Sequence of chain 40.A:
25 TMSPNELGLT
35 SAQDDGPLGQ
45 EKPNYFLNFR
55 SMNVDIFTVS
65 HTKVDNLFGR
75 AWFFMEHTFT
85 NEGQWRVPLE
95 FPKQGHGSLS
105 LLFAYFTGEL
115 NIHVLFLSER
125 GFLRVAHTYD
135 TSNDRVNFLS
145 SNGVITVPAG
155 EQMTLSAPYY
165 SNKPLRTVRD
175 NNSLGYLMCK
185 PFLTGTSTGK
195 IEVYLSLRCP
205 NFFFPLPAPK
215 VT

Sequence of chain 38.B:
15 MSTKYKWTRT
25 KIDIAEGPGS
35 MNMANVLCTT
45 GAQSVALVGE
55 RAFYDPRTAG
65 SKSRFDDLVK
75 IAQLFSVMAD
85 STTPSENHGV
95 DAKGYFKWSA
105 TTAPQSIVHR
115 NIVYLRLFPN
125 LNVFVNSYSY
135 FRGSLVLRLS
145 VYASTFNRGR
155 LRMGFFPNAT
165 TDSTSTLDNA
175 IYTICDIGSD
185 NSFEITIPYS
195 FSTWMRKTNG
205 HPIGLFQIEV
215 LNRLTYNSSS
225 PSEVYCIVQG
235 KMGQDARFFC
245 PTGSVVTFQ

Sequence of chain 37.B:
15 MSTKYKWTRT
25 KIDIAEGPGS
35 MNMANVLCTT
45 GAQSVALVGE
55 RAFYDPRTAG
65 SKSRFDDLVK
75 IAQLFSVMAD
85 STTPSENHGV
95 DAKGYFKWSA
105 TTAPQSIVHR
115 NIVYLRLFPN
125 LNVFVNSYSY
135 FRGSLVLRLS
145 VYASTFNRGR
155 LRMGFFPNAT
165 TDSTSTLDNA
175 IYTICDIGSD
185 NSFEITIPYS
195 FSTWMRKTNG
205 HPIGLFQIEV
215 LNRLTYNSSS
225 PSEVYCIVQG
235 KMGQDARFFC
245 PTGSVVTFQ

Binding-site contacts:
Ligand atom O2' contacts residue THR17 of chain 38.B at 2.8 Å.
Ligand atom O2' contacts residue ARG55 of chain 40.B at 3.1 Å (salt-bridge).
Ligand atom C5' contacts residue ARG202 of chain 40.A at 3.9 Å.
Ligand atom C2 contacts residue ARG55 of chain 40.B at 3.1 Å.
Ligand atom OP2 contacts residue THR17 of chain 38.B at 3.5 Å.
Ligand atom C4 contacts residue TRP21 of chain 38.B at 3.7 Å (hydrophobic).
Ligand atom O2' contacts residue CYS203 of chain 40.A at 3.3 Å (h-bond).
Ligand atom O2' contacts residue ARG55 of chain 40.B at 3.8 Å.
Ligand atom OP1 contacts residue TYR19 of chain 37.B at 3.6 Å (h-bond).
Ligand atom N1 contacts residue ARG68 of chain 40.B at 3.9 Å.
Ligand atom C2' contacts residue ARG55 of chain 40.B at 3.4 Å.
Ligand atom OP1 contacts residue MET15 of chain 38.B at 3.1 Å.
Ligand atom C1' contacts residue TRP21 of chain 38.B at 3.9 Å (hydrophobic).
Ligand atom N6 contacts residue TYR58 of chain 40.B at 3.5 Å (h-bond).
Ligand atom O4' contacts residue ARG68 of chain 40.B at 3.0 Å (salt-bridge).
Ligand atom O4' contacts residue ARG202 of chain 40.A at 3.9 Å.
Ligand atom O3' contacts residue TYR19 of chain 37.B at 3.0 Å (h-bond).
Ligand atom N1 contacts residue TYR58 of chain 40.B at 3.5 Å.
Ligand atom N3 contacts residue ARG55 of chain 40.B at 3.2 Å (salt-bridge).
Ligand atom O2 contacts residue TRP21 of chain 38.B at 2.9 Å.
Ligand atom C4' contacts residue TYR19 of chain 37.B at 3.8 Å (hydrophobic).
Ligand atom C6 contacts residue TYR58 of chain 40.B at 3.8 Å (hydrophobic).
Ligand atom O2' contacts residue TYR19 of chain 37.B at 3.7 Å.
Ligand atom P contacts residue THR17 of chain 38.B at 3.9 Å.
Ligand atom N3 contacts residue TRP21 of chain 38.B at 3.2 Å.
Ligand atom O2 contacts residue TYR58 of chain 40.B at 3.6 Å.
Ligand atom O4 contacts residue TRP21 of chain 38.B at 3.4 Å.
Ligand atom OP2 contacts residue ARG202 of chain 40.A at 3.6 Å.
Ligand atom C2' contacts residue THR17 of chain 38.B at 3.7 Å.
Ligand atom O2' contacts residue THR44 of chain 40.B at 3.9 Å.
Ligand atom C2 contacts residue ALA56 of chain 40.B at 3.8 Å (hydrophobic).
Ligand atom N1 contacts residue ALA56 of chain 40.B at 3.2 Å (h-bond).
Ligand atom OP2 contacts residue ARG55 of chain 40.B at 2.9 Å (salt-bridge).
Ligand atom P contacts residue TYR19 of chain 37.B at 4.0 Å.
Ligand atom C2 contacts residue TRP21 of chain 38.B at 3.2 Å (hydrophobic).
Ligand atom C2 contacts residue TYR58 of chain 40.B at 3.8 Å (hydrophobic).
Ligand atom O2' contacts residue LEU41 of chain 40.B at 3.8 Å.
Ligand atom C1' contacts residue ARG68 of chain 40.B at 3.8 Å.
Ligand atom N1 contacts residue TRP21 of chain 38.B at 3.8 Å.
Ligand atom OP1 contacts residue THR17 of chain 38.B at 3.7 Å.

A protein and the small-molecule ligand that binds it are described below.
Small molecule (SMILES): Nc1ncnc2c1ncn2[C@@H]1O[C@H](CO)[C@@H](O[P](=O)(O)OC[C@H]2O[C@@H](n3ccc(=O)[nH]c3=O)[C@H](O)[C@@H]2O[P](=O)(O)OC[C@H]2O[C@@H](n3ccc(=O)[nH]c3=O)[C@H](O)[C@@H]2O[P](=O)(O)OC[C@H]2O[C@@H](n3ccc(=O)[nH]c3=O)[C@H](O)[C@@H]2O[P](=O)(O)OC[C@H]2O[C@@H](n3ccc(=O)[nH]c3=O)[C@H](O)[C@@H]2O[P](=O)(O)OC[C@H]2O[C@@H](n3ccc(=O)[nH]c3=O)[C@H](O)[C@@H]2O)[C@H]1O

Sequence of chain 40.B:
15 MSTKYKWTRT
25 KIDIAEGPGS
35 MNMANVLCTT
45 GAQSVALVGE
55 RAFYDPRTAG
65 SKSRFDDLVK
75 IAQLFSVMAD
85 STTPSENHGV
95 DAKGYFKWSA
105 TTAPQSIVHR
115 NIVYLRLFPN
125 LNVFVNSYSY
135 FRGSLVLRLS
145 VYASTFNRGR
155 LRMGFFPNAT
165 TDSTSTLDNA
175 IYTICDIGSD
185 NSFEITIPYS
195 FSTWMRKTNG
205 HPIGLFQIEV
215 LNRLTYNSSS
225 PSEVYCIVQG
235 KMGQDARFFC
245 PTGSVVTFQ